Binding-site contacts:
Ligand atom O3A contacts residue ASN31 of chain 1.A at 2.9 Å (h-bond).
Ligand atom C4A contacts residue TYR156 of chain 1.A at 3.4 Å (hydrophobic).
Ligand atom O2 contacts residue ASP154 of chain 1.A at 2.8 Å (salt-bridge).
Ligand atom O4' contacts residue GLY8 of chain 1.A at 3.2 Å.
Ligand atom O7A contacts residue ASN51 of chain 1.A at 3.1 Å (h-bond).
Ligand atom OAA contacts residue SER132 of chain 1.A at 2.5 Å (h-bond).
Ligand atom O2 contacts residue ILE153 of chain 1.A at 3.4 Å.
Ligand atom O5' contacts residue TYR156 of chain 1.A at 3.4 Å (h-bond).
Ligand atom O6A contacts residue ASN51 of chain 1.A at 3.4 Å (h-bond).
Ligand atom O2A contacts residue TYR156 of chain 1.A at 2.9 Å (h-bond).
Ligand atom OAA contacts residue ASN31 of chain 1.A at 3.1 Å (h-bond).
Ligand atom N4 contacts residue TYR156 of chain 1.A at 3.2 Å.
Ligand atom N3 contacts residue ASP154 of chain 1.A at 3.4 Å (salt-bridge).
Ligand atom F3A contacts residue HIS188 of chain 1.A at 2.8 Å.
Ligand atom C2 contacts residue ASP154 of chain 1.A at 3.3 Å.
Ligand atom C6 contacts residue GLY10 of chain 1.A at 3.5 Å.
Ligand atom O3' contacts residue GLY133 of chain 1.A at 3.1 Å (h-bond).
Ligand atom O9A contacts residue GLN32 of chain 1.A at 2.7 Å (h-bond).
Ligand atom O2 contacts residue PHE155 of chain 1.A at 2.8 Å (h-bond).
Ligand atom O3' contacts residue SER132 of chain 1.A at 2.9 Å (h-bond).
Ligand atom O2' contacts residue THR131 of chain 1.A at 2.9 Å (h-bond).
Ligand atom OBA contacts residue SER132 of chain 1.A at 2.7 Å (h-bond).
Ligand atom C1A contacts residue SER132 of chain 1.A at 3.2 Å.
Ligand atom O3' contacts residue THR131 of chain 1.A at 3.2 Å.
Ligand atom N4 contacts residue SER161 of chain 1.A at 3.1 Å (h-bond).
Ligand atom N3 contacts residue TYR156 of chain 1.A at 2.9 Å (h-bond).
Ligand atom O4' contacts residue ASN9 of chain 1.A at 2.9 Å (h-bond).
Ligand atom C3' contacts residue TYR156 of chain 1.A at 3.4 Å (hydrophobic).
Ligand atom O8A contacts residue ASN31 of chain 1.A at 3.4 Å.
Ligand atom O1A contacts residue TYR156 of chain 1.A at 3.2 Å (h-bond).
Ligand atom C5 contacts residue GLY10 of chain 1.A at 3.5 Å.
Ligand atom C3A contacts residue TYR156 of chain 1.A at 3.2 Å (hydrophobic).
Ligand atom O9A contacts residue GLN58 of chain 1.A at 3.4 Å (h-bond).
Ligand atom OAA contacts residue ASN51 of chain 1.A at 3.0 Å (h-bond).
Ligand atom N3 contacts residue PHE155 of chain 1.A at 3.3 Å (h-bond).
Ligand atom O2' contacts residue GLY133 of chain 1.A at 3.5 Å (h-bond).
Ligand atom O8A contacts residue GLN32 of chain 1.A at 2.7 Å (h-bond).
Ligand atom PA contacts residue TYR156 of chain 1.A at 3.2 Å.
Ligand atom O2A contacts residue TYR162 of chain 1.A at 2.6 Å (h-bond).
Ligand atom C5 contacts residue SER161 of chain 1.A at 3.2 Å.

Sequence of chain 1.A:
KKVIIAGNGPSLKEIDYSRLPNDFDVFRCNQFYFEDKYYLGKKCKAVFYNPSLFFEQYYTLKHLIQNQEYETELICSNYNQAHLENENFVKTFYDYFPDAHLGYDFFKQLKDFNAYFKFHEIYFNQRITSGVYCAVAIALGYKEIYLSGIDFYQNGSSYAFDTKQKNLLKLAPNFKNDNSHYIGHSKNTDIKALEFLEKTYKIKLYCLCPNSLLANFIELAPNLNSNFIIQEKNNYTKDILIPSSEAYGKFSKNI

A protein and the small-molecule ligand that binds it are described below.
Small molecule (SMILES): CC(=O)N[C@@H]1[C@@H](O)[C@@H](F)C(O[P](=O)(O)OC[C@H]2O[C@@H](n3ccc(N)nc3=O)[C@H](O)[C@@H]2O)(C(=O)O)O[C@H]1[C@H](O)[C@H](O)CO